A protein and the small-molecule ligand that binds it are described below.
Small molecule (SMILES): Cc1cn([C@H]2C[C@H](O)[C@@H](COP(=O)(O)NP(=O)(O)OP(=O)(O)O)O2)c(=O)[nH]c1=O

Sequence of chain 1.A:
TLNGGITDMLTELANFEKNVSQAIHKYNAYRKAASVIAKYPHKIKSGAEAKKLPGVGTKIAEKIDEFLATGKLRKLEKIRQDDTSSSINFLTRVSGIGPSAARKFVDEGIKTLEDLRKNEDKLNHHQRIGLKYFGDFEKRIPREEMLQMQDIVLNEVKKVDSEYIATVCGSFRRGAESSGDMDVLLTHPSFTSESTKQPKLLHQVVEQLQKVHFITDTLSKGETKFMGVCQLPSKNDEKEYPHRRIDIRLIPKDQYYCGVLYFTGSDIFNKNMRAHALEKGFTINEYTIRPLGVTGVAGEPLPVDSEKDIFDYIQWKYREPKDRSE

Binding-site contacts:
Ligand atom O3G contacts residue GLY189 of chain 1.A at 2.9 Å (h-bond).
Ligand atom O3' contacts residue THR273 of chain 1.A at 3.5 Å (h-bond).
Ligand atom O3G contacts residue SER180 of chain 1.A at 2.5 Å (h-bond).
Ligand atom O1G contacts residue ASP190 of chain 1.A at 2.9 Å (salt-bridge).
Ligand atom PG contacts residue SER180 of chain 1.A at 3.5 Å.
Ligand atom C2' contacts residue GLY274 of chain 1.A at 3.6 Å.
Ligand atom PA contacts residue MG1 of chain 1.E at 3.3 Å.
Ligand atom N3A contacts residue MG1 of chain 1.E at 3.6 Å.
Ligand atom O3' contacts residue GLY274 of chain 1.A at 3.4 Å.
Ligand atom C1' contacts residue TYR271 of chain 1.A at 3.6 Å (hydrophobic).
Ligand atom PB contacts residue MG1 of chain 1.E at 3.1 Å.
Ligand atom C5' contacts residue ASP192 of chain 1.A at 3.6 Å.
Ligand atom O3G contacts residue ARG149 of chain 1.A at 3.5 Å (salt-bridge).
Ligand atom O1B contacts residue ASP192 of chain 1.A at 2.8 Å (salt-bridge).
Ligand atom O1B contacts residue GLY179 of chain 1.A at 3.2 Å.
Ligand atom O2A contacts residue ASP192 of chain 1.A at 3.0 Å (salt-bridge).
Ligand atom O3B contacts residue MG1 of chain 1.E at 3.6 Å.
Ligand atom C2' contacts residue ASN279 of chain 1.A at 3.3 Å.
Ligand atom C4 contacts residue ASP276 of chain 1.A at 3.4 Å.
Ligand atom O2A contacts residue MG1 of chain 1.F at 2.3 Å.
Ligand atom O2A contacts residue ASP190 of chain 1.A at 3.0 Å (salt-bridge).
Ligand atom O2B contacts residue ARG183 of chain 1.A at 2.8 Å (salt-bridge).
Ligand atom C6 contacts residue ASP276 of chain 1.A at 3.7 Å.
Ligand atom C2' contacts residue TYR271 of chain 1.A at 3.4 Å (hydrophobic).
Ligand atom C5 contacts residue ASP276 of chain 1.A at 3.4 Å.
Ligand atom O2 contacts residue TYR271 of chain 1.A at 3.2 Å.
Ligand atom PA contacts residue MG1 of chain 1.F at 3.4 Å.
Ligand atom O3B contacts residue SER180 of chain 1.A at 3.6 Å.
Ligand atom PG contacts residue MG1 of chain 1.E at 3.4 Å.
Ligand atom O2A contacts residue MG1 of chain 1.E at 2.0 Å.
Ligand atom PB contacts residue SER180 of chain 1.A at 3.7 Å.
Ligand atom O2 contacts residue ASN279 of chain 1.A at 3.0 Å (h-bond).
Ligand atom PG contacts residue GLY189 of chain 1.A at 3.7 Å.
Ligand atom O1G contacts residue MG1 of chain 1.E at 2.1 Å.
Ligand atom O3G contacts residue SER188 of chain 1.A at 3.5 Å.
Ligand atom O2B contacts residue SER180 of chain 1.A at 3.5 Å (h-bond).
Ligand atom O1B contacts residue MG1 of chain 1.E at 2.1 Å.
Ligand atom O3' contacts residue ARG183 of chain 1.A at 3.5 Å (salt-bridge).
Ligand atom C4' contacts residue PHE272 of chain 1.A at 3.5 Å (hydrophobic).
Ligand atom O1B contacts residue SER180 of chain 1.A at 3.0 Å (h-bond).